Binding-site contacts:
Ligand atom C contacts residue HIS190 of chain 1.A at 4.5 Å.
Ligand atom N contacts residue TRP128 of chain 1.A at 2.7 Å (h-bond).
Ligand atom OXT contacts residue HIS190 of chain 1.A at 3.9 Å.
Ligand atom OXT contacts residue ARG95 of chain 1.A at 3.8 Å.
Ligand atom CA contacts residue HIS190 of chain 1.A at 4.3 Å.
Ligand atom CB contacts residue ALA130 of chain 1.A at 3.8 Å (hydrophobic).
Ligand atom O contacts residue SER135 of chain 1.A at 3.6 Å.
Ligand atom OXT contacts residue SER135 of chain 1.A at 2.5 Å (h-bond).
Ligand atom O contacts residue GLN100 of chain 1.A at 2.9 Å (h-bond).
Ligand atom CA contacts residue ACT1 of chain 1.F at 3.6 Å.
Ligand atom N contacts residue GLU187 of chain 1.A at 3.3 Å (salt-bridge).
Ligand atom OXT contacts residue GLU136 of chain 1.A at 4.2 Å.
Ligand atom C contacts residue ZN1 of chain 1.G at 4.3 Å.
Ligand atom O contacts residue ACT1 of chain 1.F at 3.5 Å (h-bond).
Ligand atom C contacts residue SER135 of chain 1.A at 3.5 Å.
Ligand atom N contacts residue ALA130 of chain 1.A at 3.8 Å.
Ligand atom OXT contacts residue ACT1 of chain 1.F at 3.5 Å (h-bond).
Ligand atom N contacts residue ACT1 of chain 1.F at 3.6 Å.
Ligand atom O contacts residue ARG95 of chain 1.A at 3.5 Å (salt-bridge).
Ligand atom CA contacts residue GLU187 of chain 1.A at 4.3 Å.
Ligand atom N contacts residue VAL184 of chain 1.A at 4.2 Å.
Ligand atom OXT contacts residue ZN1 of chain 1.G at 4.2 Å.
Ligand atom CA contacts residue TYR174 of chain 1.A at 3.9 Å (hydrophobic).
Ligand atom CB contacts residue VAL184 of chain 1.A at 4.2 Å (hydrophobic).
Ligand atom C contacts residue HIS137 of chain 1.A at 4.1 Å.
Ligand atom CA contacts residue ALA130 of chain 1.A at 4.2 Å (hydrophobic).
Ligand atom N contacts residue VAL129 of chain 1.A at 3.6 Å.
Ligand atom CB contacts residue TYR174 of chain 1.A at 3.3 Å (hydrophobic).
Ligand atom C contacts residue ARG95 of chain 1.A at 3.8 Å.
Ligand atom OXT contacts residue HIS137 of chain 1.A at 3.3 Å.
Ligand atom CA contacts residue TRP128 of chain 1.A at 4.2 Å (hydrophobic).
Ligand atom O contacts residue VAL129 of chain 1.A at 3.8 Å.
Ligand atom C contacts residue ACT1 of chain 1.F at 3.2 Å.
Ligand atom C contacts residue ALA130 of chain 1.A at 3.8 Å (hydrophobic).
Ligand atom OXT contacts residue GLN100 of chain 1.A at 4.3 Å.
Ligand atom OXT contacts residue ALA130 of chain 1.A at 4.1 Å.
Ligand atom C contacts residue GLN100 of chain 1.A at 4.0 Å.
Ligand atom CA contacts residue ZN1 of chain 1.G at 4.3 Å.
Ligand atom O contacts residue ALA130 of chain 1.A at 3.1 Å (h-bond).

Sequence of chain 1.A:
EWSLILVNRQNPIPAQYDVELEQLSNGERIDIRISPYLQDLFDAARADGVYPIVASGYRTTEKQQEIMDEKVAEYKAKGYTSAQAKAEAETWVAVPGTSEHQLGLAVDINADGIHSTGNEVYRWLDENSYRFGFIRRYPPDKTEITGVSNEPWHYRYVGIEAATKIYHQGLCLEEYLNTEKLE

A small-molecule ligand and the protein it binds are described below.
Small molecule (SMILES): C[C@@H](N)C(=O)O